Sequence of chain 1.A:
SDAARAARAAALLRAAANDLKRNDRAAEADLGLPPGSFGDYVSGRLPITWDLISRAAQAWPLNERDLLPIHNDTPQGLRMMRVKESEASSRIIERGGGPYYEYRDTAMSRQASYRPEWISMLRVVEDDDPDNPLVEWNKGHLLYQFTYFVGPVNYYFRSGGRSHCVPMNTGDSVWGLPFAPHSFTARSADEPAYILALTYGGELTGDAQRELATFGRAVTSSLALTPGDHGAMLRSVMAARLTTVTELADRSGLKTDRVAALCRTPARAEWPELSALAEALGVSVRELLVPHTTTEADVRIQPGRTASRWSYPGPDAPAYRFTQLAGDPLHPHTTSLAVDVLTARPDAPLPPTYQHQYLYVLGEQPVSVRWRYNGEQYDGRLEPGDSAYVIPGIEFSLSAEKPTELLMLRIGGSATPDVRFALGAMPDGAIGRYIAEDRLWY

Binding-site contacts:
Ligand atom CB contacts residue FE1 of chain 1.E at 3.4 Å.
Ligand atom CB contacts residue LYS29 of chain 1.D at 4.4 Å.
Ligand atom O3 contacts residue ASN146 of chain 1.A at 3.1 Å (h-bond).
Ligand atom O4 contacts residue HIS190 of chain 1.A at 3.0 Å (h-bond).
Ligand atom O4 contacts residue FE1 of chain 1.E at 2.2 Å.
Ligand atom CB contacts residue ALA205 of chain 1.A at 4.4 Å (hydrophobic).
Ligand atom CA contacts residue FE1 of chain 1.E at 4.0 Å.
Ligand atom P contacts residue ASN146 of chain 1.A at 3.5 Å.
Ligand atom CB contacts residue HIS190 of chain 1.A at 4.3 Å.
Ligand atom CA contacts residue PHE192 of chain 1.A at 3.8 Å (hydrophobic).
Ligand atom O3 contacts residue FE1 of chain 1.E at 2.5 Å.
Ligand atom P contacts residue TRP449 of chain 1.D at 3.8 Å.
Ligand atom P contacts residue ARG103 of chain 1.A at 3.9 Å.
Ligand atom O2 contacts residue TRP449 of chain 1.D at 2.8 Å (h-bond).
Ligand atom CA contacts residue TYR109 of chain 1.A at 3.6 Å (hydrophobic).
Ligand atom CB contacts residue ILE127 of chain 1.A at 3.5 Å (hydrophobic).
Ligand atom O1 contacts residue TYR109 of chain 1.A at 3.9 Å.
Ligand atom O2 contacts residue LYS29 of chain 1.D at 3.0 Å (salt-bridge).
Ligand atom O3 contacts residue HIS190 of chain 1.A at 3.6 Å.
Ligand atom CA contacts residue TYR111 of chain 1.A at 4.4 Å (hydrophobic).
Ligand atom O2 contacts residue ARG103 of chain 1.A at 3.8 Å.
Ligand atom O4 contacts residue ALA205 of chain 1.A at 4.3 Å.
Ligand atom CA contacts residue ILE127 of chain 1.A at 4.3 Å (hydrophobic).
Ligand atom P contacts residue LYS29 of chain 1.D at 3.4 Å.
Ligand atom O4 contacts residue GLN153 of chain 1.A at 3.1 Å (h-bond).
Ligand atom O3 contacts residue LYS29 of chain 1.D at 2.7 Å (salt-bridge).
Ligand atom O4 contacts residue PHE192 of chain 1.A at 3.4 Å.
Ligand atom O3 contacts residue HIS149 of chain 1.A at 3.6 Å.
Ligand atom P contacts residue FE1 of chain 1.E at 3.8 Å.
Ligand atom O1 contacts residue TYR111 of chain 1.A at 4.2 Å.
Ligand atom P contacts residue TYR109 of chain 1.A at 4.2 Å.
Ligand atom O1 contacts residue TRP449 of chain 1.D at 3.8 Å.
Ligand atom P contacts residue TYR111 of chain 1.A at 3.8 Å.
Ligand atom O2 contacts residue TYR111 of chain 1.A at 2.5 Å (h-bond).
Ligand atom CB contacts residue GLN153 of chain 1.A at 4.3 Å.
Ligand atom CB contacts residue PHE192 of chain 1.A at 3.6 Å (hydrophobic).
Ligand atom O1 contacts residue ARG103 of chain 1.A at 2.8 Å (salt-bridge).
Ligand atom O2 contacts residue TYR109 of chain 1.A at 4.3 Å.
Ligand atom O3 contacts residue TRP449 of chain 1.D at 4.1 Å.
Ligand atom O1 contacts residue ASN146 of chain 1.A at 2.8 Å (h-bond).

The protein below binds the small molecule below.
Small molecule (SMILES): O=P(O)(O)CCO

Sequence of chain 1.D:
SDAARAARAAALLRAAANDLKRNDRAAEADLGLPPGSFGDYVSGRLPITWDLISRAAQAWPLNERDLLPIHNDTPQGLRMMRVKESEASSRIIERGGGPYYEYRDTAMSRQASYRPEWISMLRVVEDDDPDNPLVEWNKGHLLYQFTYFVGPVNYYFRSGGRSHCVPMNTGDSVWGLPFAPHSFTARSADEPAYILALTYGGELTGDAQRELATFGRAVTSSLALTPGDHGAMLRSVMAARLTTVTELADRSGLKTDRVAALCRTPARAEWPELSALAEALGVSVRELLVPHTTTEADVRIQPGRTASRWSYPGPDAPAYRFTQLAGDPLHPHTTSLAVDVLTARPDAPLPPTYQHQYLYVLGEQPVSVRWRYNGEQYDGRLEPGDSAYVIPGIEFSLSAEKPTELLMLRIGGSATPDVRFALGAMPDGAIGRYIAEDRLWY